This protein binds this small molecule.
Small molecule (SMILES): CC(=O)N[C@@H]1[C@@H](O)[C@H](O)[C@@H](CO)O[C@H]1O

Sequence of chain 1.B:
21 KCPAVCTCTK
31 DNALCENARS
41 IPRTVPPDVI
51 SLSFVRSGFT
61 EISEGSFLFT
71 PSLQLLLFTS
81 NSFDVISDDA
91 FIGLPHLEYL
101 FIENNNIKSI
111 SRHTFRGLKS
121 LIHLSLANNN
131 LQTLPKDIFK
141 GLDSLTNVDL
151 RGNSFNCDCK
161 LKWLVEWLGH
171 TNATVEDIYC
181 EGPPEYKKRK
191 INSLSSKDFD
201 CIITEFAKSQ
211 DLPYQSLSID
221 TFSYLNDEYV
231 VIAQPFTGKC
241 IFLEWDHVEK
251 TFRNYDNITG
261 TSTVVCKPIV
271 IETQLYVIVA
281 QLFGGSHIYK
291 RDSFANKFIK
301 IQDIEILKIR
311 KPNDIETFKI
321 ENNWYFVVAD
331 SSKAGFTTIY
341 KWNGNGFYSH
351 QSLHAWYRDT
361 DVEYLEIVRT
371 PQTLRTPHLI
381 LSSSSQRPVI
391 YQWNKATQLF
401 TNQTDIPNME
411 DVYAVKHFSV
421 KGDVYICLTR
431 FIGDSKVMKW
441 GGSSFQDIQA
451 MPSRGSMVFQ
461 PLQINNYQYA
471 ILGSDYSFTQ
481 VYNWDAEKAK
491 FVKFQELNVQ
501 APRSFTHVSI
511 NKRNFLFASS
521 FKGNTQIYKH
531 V

Binding-site contacts:
Ligand atom C4 contacts residue ASN172 of chain 1.B at 4.3 Å.
Ligand atom O7 contacts residue ASN172 of chain 1.B at 2.5 Å (h-bond).
Ligand atom O5 contacts residue ASN172 of chain 1.B at 2.4 Å (h-bond).
Ligand atom C7 contacts residue ASP143 of chain 1.B at 4.5 Å.
Ligand atom N2 contacts residue ASN172 of chain 1.B at 2.9 Å (h-bond).
Ligand atom C8 contacts residue ASP143 of chain 1.B at 3.5 Å.
Ligand atom C8 contacts residue ASN172 of chain 1.B at 4.2 Å.
Ligand atom C1 contacts residue ASN172 of chain 1.B at 1.5 Å.
Ligand atom C5 contacts residue ASN172 of chain 1.B at 3.7 Å.
Ligand atom C3 contacts residue ASN172 of chain 1.B at 3.8 Å.
Ligand atom C2 contacts residue ASN172 of chain 1.B at 2.5 Å.
Ligand atom C7 contacts residue ASN172 of chain 1.B at 3.0 Å.